Binding-site contacts:
Ligand atom C9 contacts residue PRO105 of chain 2.C at 3.4 Å (hydrophobic).
Ligand atom C17 contacts residue PHE106 of chain 1.C at 3.3 Å (hydrophobic).
Ligand atom O1 contacts residue 9TE1 of chain 2.R at 2.5 Å.
Ligand atom C9 contacts residue LYS218 of chain 2.C at 3.5 Å.
Ligand atom C14 contacts residue PRO105 of chain 1.C at 3.2 Å (hydrophobic).
Ligand atom N1 contacts residue PRO105 of chain 1.C at 2.8 Å (h-bond).
Ligand atom S1 contacts residue 9TE1 of chain 2.R at 3.2 Å.
Ligand atom C12 contacts residue 9TE1 of chain 2.R at 1.1 Å.
Ligand atom C1 contacts residue SER108 of chain 2.C at 3.5 Å.
Ligand atom C4 contacts residue 9TE1 of chain 2.R at 1.1 Å.
Ligand atom C9 contacts residue 9TE1 of chain 2.R at 1.7 Å.
Ligand atom C7 contacts residue 9TE1 of chain 2.R at 0.7 Å.
Ligand atom C17 contacts residue 9TE1 of chain 2.R at 0.6 Å.
Ligand atom C1 contacts residue MET107 of chain 2.C at 3.5 Å (hydrophobic).
Ligand atom N1 contacts residue 9TE1 of chain 2.R at 3.2 Å.
Ligand atom C8 contacts residue 9TE1 of chain 2.R at 1.4 Å.
Ligand atom N2 contacts residue 9TE1 of chain 2.R at 1.3 Å.
Ligand atom C6 contacts residue 9TE1 of chain 2.R at 1.7 Å.
Ligand atom C16 contacts residue 9TE1 of chain 2.R at 0.7 Å.
Ligand atom C11 contacts residue 9TE1 of chain 2.R at 0.6 Å.
Ligand atom C9 contacts residue GLY219 of chain 2.C at 3.4 Å.
Ligand atom C10 contacts residue 9TE1 of chain 2.R at 1.4 Å.
Ligand atom O2 contacts residue 9TE1 of chain 2.R at 0.6 Å.
Ligand atom C16 contacts residue PHE106 of chain 1.C at 3.2 Å (hydrophobic).
Ligand atom C12 contacts residue SER217 of chain 2.C at 3.5 Å.
Ligand atom C8 contacts residue LYS218 of chain 2.C at 3.4 Å.
Ligand atom C5 contacts residue 9TE1 of chain 2.R at 0.6 Å.
Ligand atom C2 contacts residue 9TE1 of chain 2.R at 2.1 Å.
Ligand atom O2 contacts residue PHE106 of chain 2.C at 3.4 Å.
Ligand atom O1 contacts residue SER108 of chain 2.C at 3.2 Å.
Ligand atom O4 contacts residue PRO105 of chain 1.C at 3.1 Å.
Ligand atom C14 contacts residue 9TE1 of chain 2.R at 2.5 Å.
Ligand atom C7 contacts residue ASN242 of chain 2.C at 3.3 Å.
Ligand atom C16 contacts residue ASN242 of chain 1.C at 3.3 Å.
Ligand atom C1 contacts residue 9TE1 of chain 2.R at 2.2 Å.
Ligand atom C13 contacts residue 9TE1 of chain 2.R at 1.2 Å.
Ligand atom C15 contacts residue 9TE1 of chain 2.R at 1.1 Å.
Ligand atom C14 contacts residue ASN242 of chain 1.C at 3.2 Å.
Ligand atom C3 contacts residue 9TE1 of chain 2.R at 1.2 Å.
Ligand atom N2 contacts residue PRO105 of chain 1.C at 3.4 Å (h-bond).

This small molecule binds to this protein.
Small molecule (SMILES): COc1cccc(Oc2ccc3c(c2)S(=O)(=O)NCN3C2CC2)c1

Sequence of chain 2.C:
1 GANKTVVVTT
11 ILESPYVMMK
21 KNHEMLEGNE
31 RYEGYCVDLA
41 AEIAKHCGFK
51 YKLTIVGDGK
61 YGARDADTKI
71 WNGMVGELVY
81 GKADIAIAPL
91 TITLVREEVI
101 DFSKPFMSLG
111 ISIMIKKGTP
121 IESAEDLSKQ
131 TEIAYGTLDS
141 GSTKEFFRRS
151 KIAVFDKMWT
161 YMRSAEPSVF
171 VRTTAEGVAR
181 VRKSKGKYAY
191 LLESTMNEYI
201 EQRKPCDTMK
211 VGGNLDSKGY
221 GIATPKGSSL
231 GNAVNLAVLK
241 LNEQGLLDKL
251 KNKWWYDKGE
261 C

Sequence of chain 1.C:
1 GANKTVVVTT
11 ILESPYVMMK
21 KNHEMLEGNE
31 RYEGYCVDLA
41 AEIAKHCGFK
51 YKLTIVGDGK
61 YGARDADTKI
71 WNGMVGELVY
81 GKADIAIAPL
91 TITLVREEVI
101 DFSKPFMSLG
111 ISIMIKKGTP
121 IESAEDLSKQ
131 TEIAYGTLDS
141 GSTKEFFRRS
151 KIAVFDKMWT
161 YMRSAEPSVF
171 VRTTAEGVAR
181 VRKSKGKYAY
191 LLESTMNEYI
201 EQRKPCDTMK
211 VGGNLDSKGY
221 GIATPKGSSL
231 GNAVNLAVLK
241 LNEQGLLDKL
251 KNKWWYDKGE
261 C